Binding-site contacts:
Ligand atom CAS contacts residue MET213 of chain 1.A at 3.9 Å (hydrophobic).
Ligand atom CAJ contacts residue TYR174 of chain 1.A at 3.4 Å (hydrophobic).
Ligand atom CAE contacts residue TYR174 of chain 1.A at 3.8 Å (hydrophobic).
Ligand atom CAH contacts residue NAP1 of chain 1.E at 3.5 Å.
Ligand atom CAO contacts residue PHE97 of chain 1.A at 3.6 Å (hydrophobic).
Ligand atom CAR contacts residue TRP221 of chain 1.A at 3.3 Å (hydrophobic).
Ligand atom CAG contacts residue PHE97 of chain 1.A at 4.0 Å (hydrophobic).
Ligand atom CAD contacts residue NAP1 of chain 1.E at 3.6 Å.
Ligand atom OAK contacts residue NAP1 of chain 1.E at 3.7 Å.
Ligand atom CAI contacts residue PHE97 of chain 1.A at 3.8 Å (hydrophobic).
Ligand atom SAC contacts residue NAP1 of chain 1.E at 3.3 Å (h-bond).
Ligand atom CAJ contacts residue PHE97 of chain 1.A at 3.5 Å (hydrophobic).
Ligand atom CAQ contacts residue TRP221 of chain 1.A at 3.6 Å (hydrophobic).
Ligand atom CAQ contacts residue CYS168 of chain 1.A at 3.5 Å (hydrophobic).
Ligand atom CAE contacts residue PHE97 of chain 1.A at 3.7 Å (hydrophobic).
Ligand atom CAB contacts residue PHE97 of chain 1.A at 3.5 Å (hydrophobic).
Ligand atom NAF contacts residue NAP1 of chain 1.E at 3.2 Å (h-bond).
Ligand atom NAF contacts residue TYR174 of chain 1.A at 3.3 Å (h-bond).
Ligand atom CAB contacts residue SER95 of chain 1.A at 4.0 Å.
Ligand atom CAP contacts residue MET213 of chain 1.A at 3.7 Å (hydrophobic).
Ligand atom NAA contacts residue PHE97 of chain 1.A at 3.5 Å.
Ligand atom CAD contacts residue PHE97 of chain 1.A at 3.8 Å (hydrophobic).
Ligand atom CAN contacts residue PHE97 of chain 1.A at 3.7 Å (hydrophobic).
Ligand atom CAO contacts residue PRO210 of chain 1.A at 3.8 Å (hydrophobic).
Ligand atom CAL contacts residue VAL206 of chain 1.A at 3.8 Å (hydrophobic).
Ligand atom CAO contacts residue MET213 of chain 1.A at 3.3 Å (hydrophobic).
Ligand atom CAN contacts residue MET213 of chain 1.A at 3.9 Å (hydrophobic).
Ligand atom CAB contacts residue NAP1 of chain 1.E at 3.5 Å.
Ligand atom CAE contacts residue NAP1 of chain 1.E at 3.7 Å.
Ligand atom SAC contacts residue PHE97 of chain 1.A at 4.0 Å.
Ligand atom CAI contacts residue NAP1 of chain 1.E at 3.3 Å.
Ligand atom NAA contacts residue NAP1 of chain 1.E at 3.2 Å (h-bond).
Ligand atom NAF contacts residue PHE97 of chain 1.A at 3.5 Å.
Ligand atom CAN contacts residue PRO210 of chain 1.A at 3.8 Å (hydrophobic).
Ligand atom CAJ contacts residue ASP161 of chain 1.A at 3.8 Å.
Ligand atom CAR contacts residue CYS168 of chain 1.A at 3.6 Å (hydrophobic).
Ligand atom NAA contacts residue SER95 of chain 1.A at 3.0 Å (h-bond).
Ligand atom CAJ contacts residue NAP1 of chain 1.E at 3.5 Å.
Ligand atom NAT contacts residue GLU217 of chain 1.A at 4.0 Å.
Ligand atom CAG contacts residue NAP1 of chain 1.E at 3.4 Å.

Sequence of chain 1.A:
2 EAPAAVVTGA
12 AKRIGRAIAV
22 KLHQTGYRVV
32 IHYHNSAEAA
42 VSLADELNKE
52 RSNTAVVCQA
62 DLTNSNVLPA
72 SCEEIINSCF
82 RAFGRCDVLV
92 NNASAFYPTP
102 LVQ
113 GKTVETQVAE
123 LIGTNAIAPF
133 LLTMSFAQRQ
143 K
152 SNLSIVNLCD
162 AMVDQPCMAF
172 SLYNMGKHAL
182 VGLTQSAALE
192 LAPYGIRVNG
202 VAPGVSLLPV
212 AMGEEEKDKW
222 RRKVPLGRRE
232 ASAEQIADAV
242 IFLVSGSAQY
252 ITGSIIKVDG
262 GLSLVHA

This protein binds this small molecule.
Small molecule (SMILES): N#Cc1ccc(COc2ccc3nc(N)sc3c2)cc1